A small-molecule ligand and the protein it binds are described below.
Small molecule (SMILES): O=C(O)[C@@H]1O[C@H](O[C@H]2[C@@H](OS(=O)(=O)O)O[C@@H](O)[C@H](NS(=O)(=O)O)[C@H]2O)[C@@H](OS(=O)(=O)O)[C@H](O)[C@@H]1O

Binding-site contacts:
Ligand atom OAF contacts residue ALA158 of chain 17.F at 3.3 Å.
Ligand atom O6A contacts residue HIS94 of chain 17.F at 3.2 Å (h-bond).
Ligand atom OAF contacts residue ARG157 of chain 17.F at 2.8 Å (salt-bridge).
Ligand atom OAH contacts residue THR4 of chain 17.F at 3.7 Å.
Ligand atom O6A contacts residue SER93 of chain 17.F at 3.2 Å.
Ligand atom OAH contacts residue LEU2 of chain 17.F at 2.8 Å (h-bond).
Ligand atom O4 contacts residue LYS156 of chain 17.F at 3.5 Å.
Ligand atom C2 contacts residue ALA158 of chain 17.F at 3.7 Å (hydrophobic).
Ligand atom O6B contacts residue HIS94 of chain 17.F at 4.0 Å.
Ligand atom C6 contacts residue LEU62 of chain 17.F at 3.5 Å (hydrophobic).
Ligand atom OAF contacts residue THR4 of chain 17.F at 2.9 Å (h-bond).
Ligand atom O6B contacts residue LEU62 of chain 17.F at 4.0 Å.
Ligand atom C5 contacts residue LEU62 of chain 17.F at 3.8 Å (hydrophobic).
Ligand atom O5B contacts residue LYS156 of chain 17.F at 3.3 Å.
Ligand atom C3 contacts residue LYS156 of chain 17.F at 4.0 Å.
Ligand atom C3 contacts residue ALA158 of chain 17.F at 4.0 Å (hydrophobic).
Ligand atom O6A contacts residue HIS155 of chain 17.F at 3.8 Å.
Ligand atom O3 contacts residue LYS156 of chain 17.F at 3.0 Å.
Ligand atom O5 contacts residue ARG157 of chain 17.F at 3.8 Å.
Ligand atom O4 contacts residue SER93 of chain 17.F at 3.0 Å (h-bond).
Ligand atom O6B contacts residue LYS156 of chain 17.F at 3.3 Å.
Ligand atom C3 contacts residue ARG157 of chain 17.F at 3.7 Å.
Ligand atom O5 contacts residue LYS156 of chain 17.F at 3.4 Å.
Ligand atom O3 contacts residue ALA158 of chain 17.F at 3.0 Å (h-bond).
Ligand atom O4 contacts residue HIS155 of chain 17.F at 3.5 Å (h-bond).
Ligand atom C5 contacts residue HIS155 of chain 17.F at 4.0 Å.
Ligand atom C6 contacts residue HIS94 of chain 17.F at 3.9 Å.
Ligand atom O6B contacts residue ARG157 of chain 17.F at 3.3 Å (salt-bridge).
Ligand atom O6A contacts residue LEU62 of chain 17.F at 3.4 Å.
Ligand atom OAH contacts residue ASP3 of chain 17.F at 4.0 Å.
Ligand atom C6 contacts residue HIS155 of chain 17.F at 3.4 Å.
Ligand atom O3 contacts residue ARG157 of chain 17.F at 3.3 Å (salt-bridge).
Ligand atom C6 contacts residue SER93 of chain 17.F at 4.0 Å.
Ligand atom SAG contacts residue ARG157 of chain 17.F at 3.6 Å (salt-bridge).
Ligand atom O5 contacts residue HIS155 of chain 17.F at 3.6 Å.
Ligand atom OAH contacts residue ARG157 of chain 17.F at 3.1 Å (salt-bridge).
Ligand atom C4 contacts residue LYS156 of chain 17.F at 4.0 Å.
Ligand atom OBI contacts residue LYS156 of chain 17.F at 4.0 Å.
Ligand atom SAG contacts residue THR4 of chain 17.F at 3.9 Å.
Ligand atom O6B contacts residue HIS155 of chain 17.F at 3.3 Å (h-bond).

Sequence of chain 17.F:
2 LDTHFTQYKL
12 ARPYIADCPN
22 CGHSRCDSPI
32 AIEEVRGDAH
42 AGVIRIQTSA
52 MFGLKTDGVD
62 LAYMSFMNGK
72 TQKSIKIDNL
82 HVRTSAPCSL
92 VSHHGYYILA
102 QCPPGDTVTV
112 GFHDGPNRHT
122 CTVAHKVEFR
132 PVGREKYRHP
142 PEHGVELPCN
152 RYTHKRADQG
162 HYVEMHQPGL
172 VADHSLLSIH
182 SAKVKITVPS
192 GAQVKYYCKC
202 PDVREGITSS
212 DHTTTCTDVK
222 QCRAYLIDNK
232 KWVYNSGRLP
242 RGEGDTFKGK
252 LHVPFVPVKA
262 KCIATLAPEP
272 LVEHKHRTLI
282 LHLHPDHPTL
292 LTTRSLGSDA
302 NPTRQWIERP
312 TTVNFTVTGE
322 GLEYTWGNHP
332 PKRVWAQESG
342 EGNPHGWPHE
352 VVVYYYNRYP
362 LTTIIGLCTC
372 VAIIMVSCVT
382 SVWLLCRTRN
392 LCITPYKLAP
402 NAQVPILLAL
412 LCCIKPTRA